A small-molecule ligand and the protein it binds are described below.
Small molecule (SMILES): CC(=O)N[C@@H]1[C@@H](O)[C@H](O)[C@@H](CO)O[C@H]1O

Binding-site contacts:
Ligand atom O5 contacts residue THR318 of chain 1.A at 3.0 Å (h-bond).
Ligand atom C1 contacts residue ALA39 of chain 1.A at 4.0 Å (hydrophobic).
Ligand atom O6 contacts residue LEU52 of chain 1.B at 3.3 Å.
Ligand atom O5 contacts residue ASN38 of chain 1.A at 2.3 Å (h-bond).
Ligand atom C8 contacts residue ASN38 of chain 1.A at 4.2 Å.
Ligand atom C6 contacts residue LEU52 of chain 1.B at 3.4 Å (hydrophobic).
Ligand atom C2 contacts residue ASN38 of chain 1.A at 2.4 Å.
Ligand atom C4 contacts residue ASN38 of chain 1.A at 4.2 Å.
Ligand atom C6 contacts residue THR40 of chain 1.A at 4.5 Å.
Ligand atom C5 contacts residue ASN38 of chain 1.A at 3.6 Å.
Ligand atom O6 contacts residue ASN49 of chain 1.B at 4.2 Å.
Ligand atom O5 contacts residue ALA39 of chain 1.A at 4.3 Å.
Ligand atom C6 contacts residue THR318 of chain 1.A at 3.8 Å.
Ligand atom C1 contacts residue ASN38 of chain 1.A at 1.4 Å.
Ligand atom C5 contacts residue THR318 of chain 1.A at 4.1 Å.
Ligand atom C3 contacts residue ASN38 of chain 1.A at 3.7 Å.
Ligand atom O7 contacts residue ASN38 of chain 1.A at 4.2 Å.
Ligand atom N2 contacts residue ASN38 of chain 1.A at 2.8 Å (h-bond).
Ligand atom C7 contacts residue ASN38 of chain 1.A at 3.7 Å.
Ligand atom O6 contacts residue THR318 of chain 1.A at 3.5 Å.
Ligand atom C1 contacts residue THR318 of chain 1.A at 3.5 Å.

Sequence of chain 1.B:
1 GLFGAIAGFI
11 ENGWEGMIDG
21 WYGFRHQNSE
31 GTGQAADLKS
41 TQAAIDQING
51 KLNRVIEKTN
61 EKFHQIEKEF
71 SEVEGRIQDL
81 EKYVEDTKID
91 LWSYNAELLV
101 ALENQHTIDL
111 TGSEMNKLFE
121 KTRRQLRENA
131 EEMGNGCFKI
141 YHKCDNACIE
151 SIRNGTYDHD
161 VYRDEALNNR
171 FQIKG

Sequence of chain 1.A:
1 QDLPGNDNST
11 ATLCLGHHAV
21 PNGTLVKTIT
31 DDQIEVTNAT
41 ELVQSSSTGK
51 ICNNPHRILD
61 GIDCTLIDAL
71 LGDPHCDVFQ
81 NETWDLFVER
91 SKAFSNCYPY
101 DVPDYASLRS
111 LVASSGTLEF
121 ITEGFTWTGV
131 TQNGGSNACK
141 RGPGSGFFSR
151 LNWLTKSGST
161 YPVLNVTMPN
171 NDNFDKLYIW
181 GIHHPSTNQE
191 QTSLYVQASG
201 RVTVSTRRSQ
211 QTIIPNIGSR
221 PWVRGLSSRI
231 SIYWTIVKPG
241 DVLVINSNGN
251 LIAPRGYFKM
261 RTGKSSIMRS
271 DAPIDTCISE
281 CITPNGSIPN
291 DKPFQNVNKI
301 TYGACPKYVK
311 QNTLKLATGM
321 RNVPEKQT